The small molecule below binds the protein below.
Small molecule (SMILES): CO/C=C(/C(=O)OC)c1ccccc1Oc1cc(Oc2ccccc2C#N)ncn1

Binding-site contacts:
Ligand atom C19 contacts residue PHE298 of chain 1.D at 3.5 Å (hydrophobic).
Ligand atom N1 contacts residue ILE162 of chain 1.D at 3.3 Å.
Ligand atom O4 contacts residue TYR147 of chain 1.D at 3.5 Å.
Ligand atom C15 contacts residue GLY158 of chain 1.D at 3.4 Å.
Ligand atom C21 contacts residue TYR147 of chain 1.D at 3.7 Å (hydrophobic).
Ligand atom C1 contacts residue MET336 of chain 1.D at 3.4 Å (hydrophobic).
Ligand atom C3 contacts residue MET336 of chain 1.D at 3.5 Å (hydrophobic).
Ligand atom C22 contacts residue VAL148 of chain 1.D at 3.3 Å (hydrophobic).
Ligand atom O5 contacts residue GLY158 of chain 1.D at 3.5 Å.
Ligand atom C10 contacts residue PHE298 of chain 1.D at 3.6 Å (hydrophobic).
Ligand atom C5 contacts residue PHE301 of chain 1.D at 3.4 Å (hydrophobic).
Ligand atom O3 contacts residue GLU295 of chain 1.D at 3.0 Å (salt-bridge).
Ligand atom C15 contacts residue MET154 of chain 1.D at 3.5 Å (hydrophobic).
Ligand atom C4 contacts residue ILE340 of chain 1.D at 3.5 Å (hydrophobic).
Ligand atom C13 contacts residue PRO294 of chain 1.D at 3.7 Å (hydrophobic).
Ligand atom C3 contacts residue PHE337 of chain 1.D at 3.4 Å (hydrophobic).
Ligand atom C5 contacts residue ILE340 of chain 1.D at 3.7 Å (hydrophobic).
Ligand atom C16 contacts residue GLY158 of chain 1.D at 3.6 Å.
Ligand atom C20 contacts residue TYR297 of chain 1.D at 3.0 Å (hydrophobic).
Ligand atom C22 contacts residue ALA159 of chain 1.D at 3.6 Å (hydrophobic).
Ligand atom C9 contacts residue PHE298 of chain 1.D at 3.4 Å (hydrophobic).
Ligand atom O5 contacts residue PHE144 of chain 1.D at 3.2 Å.
Ligand atom C8 contacts residue PHE298 of chain 1.D at 3.7 Å (hydrophobic).
Ligand atom C10 contacts residue ILE162 of chain 1.D at 3.3 Å (hydrophobic).
Ligand atom N1 contacts residue MET336 of chain 1.D at 3.5 Å.
Ligand atom C16 contacts residue PRO294 of chain 1.D at 3.6 Å (hydrophobic).
Ligand atom O3 contacts residue PRO294 of chain 1.D at 3.1 Å.
Ligand atom C14 contacts residue GLY158 of chain 1.D at 3.6 Å.
Ligand atom N3 contacts residue PRO294 of chain 1.D at 3.6 Å.
Ligand atom O2 contacts residue ILE162 of chain 1.D at 3.3 Å.
Ligand atom C14 contacts residue PRO294 of chain 1.D at 3.7 Å (hydrophobic).
Ligand atom C9 contacts residue ILE162 of chain 1.D at 3.7 Å (hydrophobic).
Ligand atom C21 contacts residue PHE144 of chain 1.D at 3.5 Å (hydrophobic).
Ligand atom C11 contacts residue PHE298 of chain 1.D at 3.7 Å (hydrophobic).
Ligand atom C13 contacts residue ILE162 of chain 1.D at 3.7 Å (hydrophobic).
Ligand atom C5 contacts residue MET140 of chain 1.D at 3.7 Å (hydrophobic).
Ligand atom O2 contacts residue PHE144 of chain 1.D at 3.6 Å.
Ligand atom N3 contacts residue ILE162 of chain 1.D at 3.5 Å.
Ligand atom O3 contacts residue PHE298 of chain 1.D at 3.1 Å.
Ligand atom C22 contacts residue PHE144 of chain 1.D at 3.3 Å (hydrophobic).

Sequence of chain 1.D:
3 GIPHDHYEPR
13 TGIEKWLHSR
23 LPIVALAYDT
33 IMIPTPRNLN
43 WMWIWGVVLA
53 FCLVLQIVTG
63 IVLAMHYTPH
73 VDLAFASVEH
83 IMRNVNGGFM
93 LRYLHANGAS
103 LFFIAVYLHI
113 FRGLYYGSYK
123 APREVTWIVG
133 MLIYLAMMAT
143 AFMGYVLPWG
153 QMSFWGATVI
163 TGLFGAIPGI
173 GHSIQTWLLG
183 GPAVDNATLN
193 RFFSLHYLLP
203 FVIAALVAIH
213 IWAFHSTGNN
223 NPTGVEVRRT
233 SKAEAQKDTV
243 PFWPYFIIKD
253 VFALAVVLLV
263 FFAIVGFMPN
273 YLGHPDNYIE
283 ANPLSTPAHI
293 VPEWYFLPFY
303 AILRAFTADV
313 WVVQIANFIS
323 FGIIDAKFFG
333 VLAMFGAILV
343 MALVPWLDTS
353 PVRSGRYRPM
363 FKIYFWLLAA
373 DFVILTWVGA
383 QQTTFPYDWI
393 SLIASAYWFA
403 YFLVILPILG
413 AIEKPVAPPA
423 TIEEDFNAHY